A small-molecule ligand and the protein it binds are described below.
Small molecule (SMILES): CC(=O)N[C@@H]1[C@@H](O)[C@H](O)[C@@H](CO)O[C@H]1O

Binding-site contacts:
Ligand atom C6 contacts residue TYR394 of chain 1.B at 4.3 Å (hydrophobic).
Ligand atom O5 contacts residue ASN402 of chain 1.B at 2.3 Å (h-bond).
Ligand atom O7 contacts residue GLN398 of chain 1.B at 4.4 Å.
Ligand atom C2 contacts residue GLN398 of chain 1.B at 4.3 Å.
Ligand atom C3 contacts residue GLN398 of chain 1.B at 4.5 Å.
Ligand atom C1 contacts residue ASN402 of chain 1.B at 1.4 Å.
Ligand atom O3 contacts residue GLN398 of chain 1.B at 3.2 Å.
Ligand atom O5 contacts residue SER404 of chain 1.B at 4.3 Å.
Ligand atom N2 contacts residue ASN402 of chain 1.B at 3.3 Å (h-bond).
Ligand atom C7 contacts residue ASN402 of chain 1.B at 3.5 Å.
Ligand atom C3 contacts residue ASN402 of chain 1.B at 3.7 Å.
Ligand atom O7 contacts residue ASN402 of chain 1.B at 3.0 Å (h-bond).
Ligand atom C5 contacts residue ASN402 of chain 1.B at 3.6 Å.
Ligand atom C1 contacts residue SER404 of chain 1.B at 4.0 Å.
Ligand atom O5 contacts residue TYR394 of chain 1.B at 4.4 Å.
Ligand atom C1 contacts residue ILE405 of chain 1.B at 4.2 Å (hydrophobic).
Ligand atom O5 contacts residue ILE405 of chain 1.B at 3.9 Å.
Ligand atom O3 contacts residue ASN402 of chain 1.B at 4.2 Å.
Ligand atom C1 contacts residue GLN398 of chain 1.B at 4.4 Å.
Ligand atom C4 contacts residue ASN402 of chain 1.B at 4.2 Å.
Ligand atom C2 contacts residue ASN402 of chain 1.B at 2.4 Å.

Sequence of chain 1.B:
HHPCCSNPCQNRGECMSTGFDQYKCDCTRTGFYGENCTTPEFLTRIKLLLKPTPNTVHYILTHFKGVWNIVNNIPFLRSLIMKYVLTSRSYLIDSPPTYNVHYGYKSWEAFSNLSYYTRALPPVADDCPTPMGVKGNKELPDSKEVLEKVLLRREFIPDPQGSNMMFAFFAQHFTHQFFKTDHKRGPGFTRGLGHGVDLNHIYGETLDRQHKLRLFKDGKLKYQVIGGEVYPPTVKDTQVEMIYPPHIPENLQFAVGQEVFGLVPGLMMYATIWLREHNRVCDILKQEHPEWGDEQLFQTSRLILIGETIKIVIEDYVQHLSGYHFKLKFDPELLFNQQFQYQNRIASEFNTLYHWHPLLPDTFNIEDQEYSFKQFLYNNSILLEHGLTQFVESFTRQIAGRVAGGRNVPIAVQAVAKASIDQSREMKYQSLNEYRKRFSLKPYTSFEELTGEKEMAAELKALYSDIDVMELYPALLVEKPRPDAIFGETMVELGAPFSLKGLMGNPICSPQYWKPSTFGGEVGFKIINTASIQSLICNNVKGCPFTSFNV